Sequence of chain 1.A:
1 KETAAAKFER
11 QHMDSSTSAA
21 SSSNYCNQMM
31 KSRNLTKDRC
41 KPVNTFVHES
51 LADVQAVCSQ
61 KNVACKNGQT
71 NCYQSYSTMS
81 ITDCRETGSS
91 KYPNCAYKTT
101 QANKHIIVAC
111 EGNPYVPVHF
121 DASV

A protein and the small-molecule ligand that binds it are described below.
Small molecule (SMILES): OC1CCCC1

Binding-site contacts:
Ligand atom C03 contacts residue GLN55 of chain 1.A at 4.4 Å.
Ligand atom C04 contacts residue ALA52 of chain 1.A at 3.9 Å (hydrophobic).
Ligand atom O06 contacts residue ALA52 of chain 1.A at 4.3 Å.
Ligand atom O06 contacts residue ALA56 of chain 1.A at 4.2 Å.
Ligand atom C02 contacts residue GLN55 of chain 1.A at 3.6 Å.
Ligand atom C01 contacts residue GLN55 of chain 1.A at 4.4 Å.
Ligand atom C04 contacts residue ALA56 of chain 1.A at 4.4 Å (hydrophobic).
Ligand atom C02 contacts residue ALA52 of chain 1.A at 3.9 Å (hydrophobic).
Ligand atom C05 contacts residue ALA52 of chain 1.A at 4.2 Å (hydrophobic).
Ligand atom C01 contacts residue ALA52 of chain 1.A at 4.3 Å (hydrophobic).
Ligand atom C03 contacts residue ALA56 of chain 1.A at 3.9 Å (hydrophobic).
Ligand atom C03 contacts residue ALA52 of chain 1.A at 3.2 Å (hydrophobic).